Sequence of chain 1.D:
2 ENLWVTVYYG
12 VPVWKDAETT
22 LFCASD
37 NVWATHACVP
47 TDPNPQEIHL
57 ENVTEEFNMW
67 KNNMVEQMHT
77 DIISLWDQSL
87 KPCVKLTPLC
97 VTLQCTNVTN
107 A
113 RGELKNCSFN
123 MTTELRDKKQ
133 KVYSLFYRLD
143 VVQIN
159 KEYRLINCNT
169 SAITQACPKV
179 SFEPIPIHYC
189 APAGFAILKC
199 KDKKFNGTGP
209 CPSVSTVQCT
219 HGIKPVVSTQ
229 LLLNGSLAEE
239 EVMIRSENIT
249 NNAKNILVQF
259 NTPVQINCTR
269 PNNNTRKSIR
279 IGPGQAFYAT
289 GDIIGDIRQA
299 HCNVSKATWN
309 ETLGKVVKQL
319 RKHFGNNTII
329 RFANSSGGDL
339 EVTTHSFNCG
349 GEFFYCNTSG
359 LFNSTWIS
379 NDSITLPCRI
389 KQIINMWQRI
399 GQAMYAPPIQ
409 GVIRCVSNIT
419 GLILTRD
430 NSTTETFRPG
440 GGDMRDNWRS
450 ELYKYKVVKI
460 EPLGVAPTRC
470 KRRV

This small molecule binds to this protein.
Small molecule (SMILES): CC(=O)N[C@H]1[C@H](O[C@H]2[C@H](O)[C@@H](NC(C)=O)CO[C@@H]2CO)O[C@H](CO)[C@@H](O)[C@@H]1O

Binding-site contacts:
Ligand atom O7 contacts residue ASN232 of chain 1.D at 2.9 Å (h-bond).
Ligand atom C3 contacts residue ASN416 of chain 1.D at 3.8 Å.
Ligand atom C6 contacts residue LEU235 of chain 1.D at 4.2 Å (hydrophobic).
Ligand atom C4 contacts residue ASN416 of chain 1.D at 4.2 Å.
Ligand atom C1 contacts residue ASN416 of chain 1.D at 1.4 Å.
Ligand atom C6 contacts residue ASN416 of chain 1.D at 3.6 Å.
Ligand atom C7 contacts residue ASN416 of chain 1.D at 3.5 Å.
Ligand atom C5 contacts residue PRO261 of chain 1.D at 4.3 Å (hydrophobic).
Ligand atom C6 contacts residue PRO261 of chain 1.D at 3.8 Å (hydrophobic).
Ligand atom C8 contacts residue ASN416 of chain 1.D at 3.4 Å.
Ligand atom N2 contacts residue ASN416 of chain 1.D at 3.0 Å (h-bond).
Ligand atom C5 contacts residue ASN416 of chain 1.D at 3.5 Å.
Ligand atom N2 contacts residue ASN232 of chain 1.D at 4.4 Å.
Ligand atom O5 contacts residue ASN416 of chain 1.D at 2.5 Å (h-bond).
Ligand atom C8 contacts residue ASN232 of chain 1.D at 3.9 Å.
Ligand atom O7 contacts residue ASN416 of chain 1.D at 4.4 Å.
Ligand atom C2 contacts residue ASN416 of chain 1.D at 2.4 Å.
Ligand atom O6 contacts residue LEU235 of chain 1.D at 3.8 Å.
Ligand atom O7 contacts residue NAG1 of chain 1.M at 3.5 Å (h-bond).
Ligand atom O5 contacts residue PRO261 of chain 1.D at 4.0 Å.
Ligand atom C8 contacts residue LYS222 of chain 1.D at 4.0 Å.
Ligand atom O6 contacts residue PRO261 of chain 1.D at 4.1 Å.
Ligand atom C7 contacts residue ASN232 of chain 1.D at 3.5 Å.
Ligand atom O7 contacts residue LYS222 of chain 1.D at 4.2 Å.